Sequence of chain 1.F:
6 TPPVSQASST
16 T

This protein binds this small molecule.
Small molecule (SMILES): CC(=O)N[C@@H]1[C@@H](O)[C@H](O)[C@@H](CO)O[C@H]1O

Sequence of chain 1.B:
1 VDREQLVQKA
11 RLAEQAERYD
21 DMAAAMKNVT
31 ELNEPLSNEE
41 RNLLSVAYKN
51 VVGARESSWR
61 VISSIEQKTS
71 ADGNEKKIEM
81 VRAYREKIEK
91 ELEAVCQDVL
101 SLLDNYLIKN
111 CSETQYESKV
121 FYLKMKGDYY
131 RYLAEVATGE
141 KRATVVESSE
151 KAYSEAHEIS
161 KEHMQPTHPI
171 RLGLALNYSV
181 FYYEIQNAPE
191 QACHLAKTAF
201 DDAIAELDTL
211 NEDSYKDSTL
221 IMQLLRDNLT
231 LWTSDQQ

Binding-site contacts:
Ligand atom C4 contacts residue ARG131 of chain 1.B at 2.4 Å.
Ligand atom C8 contacts residue ALA12 of chain 1.F at 2.8 Å (hydrophobic).
Ligand atom O6 contacts residue VAL180 of chain 1.B at 2.8 Å.
Ligand atom C7 contacts residue TYR132 of chain 1.B at 2.8 Å (hydrophobic).
Ligand atom O7 contacts residue ALA12 of chain 1.F at 3.7 Å.
Ligand atom O4 contacts residue GLU135 of chain 1.B at 3.2 Å (salt-bridge).
Ligand atom C5 contacts residue SER10 of chain 1.F at 3.6 Å.
Ligand atom C3 contacts residue TYR132 of chain 1.B at 2.5 Å (hydrophobic).
Ligand atom O3 contacts residue ARG131 of chain 1.B at 2.6 Å (salt-bridge).
Ligand atom C6 contacts residue ARG131 of chain 1.B at 3.5 Å.
Ligand atom O6 contacts residue ARG131 of chain 1.B at 2.8 Å (salt-bridge).
Ligand atom C6 contacts residue GLU184 of chain 1.B at 3.9 Å.
Ligand atom C8 contacts residue TYR132 of chain 1.B at 3.7 Å (hydrophobic).
Ligand atom O7 contacts residue ASP128 of chain 1.B at 3.2 Å (salt-bridge).
Ligand atom C5 contacts residue ARG131 of chain 1.B at 3.5 Å.
Ligand atom C7 contacts residue ALA12 of chain 1.F at 3.6 Å (hydrophobic).
Ligand atom O5 contacts residue SER10 of chain 1.F at 2.4 Å (h-bond).
Ligand atom C4 contacts residue TYR132 of chain 1.B at 3.2 Å (hydrophobic).
Ligand atom C4 contacts residue SER10 of chain 1.F at 3.9 Å.
Ligand atom O7 contacts residue TYR132 of chain 1.B at 2.6 Å (h-bond).
Ligand atom C3 contacts residue SER10 of chain 1.F at 3.4 Å.
Ligand atom O4 contacts residue TYR132 of chain 1.B at 2.6 Å.
Ligand atom O6 contacts residue GLU184 of chain 1.B at 3.4 Å (salt-bridge).
Ligand atom O4 contacts residue ARG131 of chain 1.B at 2.4 Å (salt-bridge).
Ligand atom C8 contacts residue LYS49 of chain 1.B at 3.0 Å.
Ligand atom O7 contacts residue GLN11 of chain 1.F at 4.0 Å.
Ligand atom C2 contacts residue SER10 of chain 1.F at 2.0 Å.
Ligand atom O5 contacts residue PRO8 of chain 1.F at 4.0 Å.
Ligand atom C7 contacts residue LYS49 of chain 1.B at 3.6 Å.
Ligand atom N2 contacts residue SER10 of chain 1.F at 2.6 Å (h-bond).
Ligand atom C7 contacts residue SER10 of chain 1.F at 3.5 Å.
Ligand atom O3 contacts residue TYR132 of chain 1.B at 1.7 Å (h-bond).
Ligand atom C3 contacts residue LYS49 of chain 1.B at 3.8 Å.
Ligand atom C3 contacts residue ARG131 of chain 1.B at 3.2 Å.
Ligand atom O7 contacts residue ASN177 of chain 1.B at 3.0 Å (h-bond).
Ligand atom C2 contacts residue ARG131 of chain 1.B at 3.6 Å.
Ligand atom N2 contacts residue LYS49 of chain 1.B at 3.3 Å.
Ligand atom C1 contacts residue SER10 of chain 1.F at 1.5 Å.
Ligand atom N2 contacts residue TYR132 of chain 1.B at 3.1 Å (h-bond).
Ligand atom C2 contacts residue TYR132 of chain 1.B at 3.3 Å (hydrophobic).